Sequence of chain 1.C:
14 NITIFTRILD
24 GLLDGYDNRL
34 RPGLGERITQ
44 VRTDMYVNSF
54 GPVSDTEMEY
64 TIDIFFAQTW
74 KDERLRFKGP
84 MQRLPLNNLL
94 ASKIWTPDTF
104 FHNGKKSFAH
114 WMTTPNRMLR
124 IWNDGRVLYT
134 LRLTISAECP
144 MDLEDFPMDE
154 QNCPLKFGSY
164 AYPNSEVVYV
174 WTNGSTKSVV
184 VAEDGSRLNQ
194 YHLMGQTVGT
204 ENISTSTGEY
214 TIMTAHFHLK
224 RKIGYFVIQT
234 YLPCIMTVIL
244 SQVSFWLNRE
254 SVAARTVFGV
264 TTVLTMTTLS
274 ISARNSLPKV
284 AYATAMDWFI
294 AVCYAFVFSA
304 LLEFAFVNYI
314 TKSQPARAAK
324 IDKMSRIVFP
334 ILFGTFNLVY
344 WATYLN

This protein binds this small molecule.
Small molecule (SMILES): CC(=O)N[C@@H]1[C@@H](O)[C@H](O)[C@@H](CO)O[C@H]1O

Binding-site contacts:
Ligand atom O7 contacts residue ASN205 of chain 1.C at 3.6 Å.
Ligand atom C8 contacts residue ASN205 of chain 1.C at 4.2 Å.
Ligand atom C7 contacts residue ASN205 of chain 1.C at 3.4 Å.
Ligand atom C4 contacts residue ASN205 of chain 1.C at 4.2 Å.
Ligand atom C8 contacts residue THR203 of chain 1.C at 4.4 Å.
Ligand atom O5 contacts residue ASN167 of chain 1.C at 3.3 Å (h-bond).
Ligand atom C2 contacts residue ASN205 of chain 1.C at 2.4 Å.
Ligand atom C1 contacts residue ASN167 of chain 1.C at 4.1 Å.
Ligand atom N2 contacts residue ASN205 of chain 1.C at 2.9 Å (h-bond).
Ligand atom C8 contacts residue GLU204 of chain 1.C at 4.0 Å.
Ligand atom O5 contacts residue ASN205 of chain 1.C at 2.4 Å (h-bond).
Ligand atom C6 contacts residue ASN167 of chain 1.C at 3.8 Å.
Ligand atom C5 contacts residue ASN205 of chain 1.C at 3.6 Å.
Ligand atom C5 contacts residue ASN167 of chain 1.C at 3.9 Å.
Ligand atom C3 contacts residue ASN205 of chain 1.C at 3.8 Å.
Ligand atom C1 contacts residue ASN205 of chain 1.C at 1.4 Å.